This protein binds this small molecule.
Small molecule (SMILES): C[C@H](O)[C@H](N)[C@@H]1O[C@](O)(C(=O)O)C[C@H](O)[C@@H]1N

Binding-site contacts:
Ligand atom C5 contacts residue THR469 of chain 1.Q at 3.8 Å.
Ligand atom C1 contacts residue THR469 of chain 1.Q at 2.6 Å.
Ligand atom O4 contacts residue ASN444 of chain 1.Q at 4.2 Å.
Ligand atom O1B contacts residue THR469 of chain 1.Q at 3.2 Å (h-bond).
Ligand atom C3 contacts residue LYS467 of chain 1.Q at 4.2 Å.
Ligand atom C4 contacts residue THR469 of chain 1.Q at 2.9 Å.
Ligand atom O8 contacts residue THR469 of chain 1.Q at 4.3 Å.
Ligand atom O6 contacts residue ALA470 of chain 1.Q at 3.8 Å.
Ligand atom O4 contacts residue THR469 of chain 1.Q at 3.9 Å.
Ligand atom C5 contacts residue ASN444 of chain 1.Q at 4.2 Å.
Ligand atom C6 contacts residue THR469 of chain 1.Q at 3.7 Å.
Ligand atom O6 contacts residue THR469 of chain 1.Q at 2.6 Å (h-bond).
Ligand atom O1A contacts residue THR469 of chain 1.Q at 3.4 Å.
Ligand atom C3 contacts residue THR469 of chain 1.Q at 1.7 Å.
Ligand atom C2 contacts residue THR469 of chain 1.Q at 1.5 Å.
Ligand atom C4 contacts residue LYS467 of chain 1.Q at 3.7 Å.
Ligand atom C6 contacts residue ASN444 of chain 1.Q at 4.4 Å.
Ligand atom C4 contacts residue ASN444 of chain 1.Q at 3.8 Å.
Ligand atom O4 contacts residue LYS467 of chain 1.Q at 2.5 Å (salt-bridge).
Ligand atom C3 contacts residue ALA470 of chain 1.Q at 4.2 Å (hydrophobic).
Ligand atom C2 contacts residue ALA470 of chain 1.Q at 3.8 Å (hydrophobic).
Ligand atom N5 contacts residue THR469 of chain 1.Q at 4.3 Å.

Sequence of chain 1.Q:
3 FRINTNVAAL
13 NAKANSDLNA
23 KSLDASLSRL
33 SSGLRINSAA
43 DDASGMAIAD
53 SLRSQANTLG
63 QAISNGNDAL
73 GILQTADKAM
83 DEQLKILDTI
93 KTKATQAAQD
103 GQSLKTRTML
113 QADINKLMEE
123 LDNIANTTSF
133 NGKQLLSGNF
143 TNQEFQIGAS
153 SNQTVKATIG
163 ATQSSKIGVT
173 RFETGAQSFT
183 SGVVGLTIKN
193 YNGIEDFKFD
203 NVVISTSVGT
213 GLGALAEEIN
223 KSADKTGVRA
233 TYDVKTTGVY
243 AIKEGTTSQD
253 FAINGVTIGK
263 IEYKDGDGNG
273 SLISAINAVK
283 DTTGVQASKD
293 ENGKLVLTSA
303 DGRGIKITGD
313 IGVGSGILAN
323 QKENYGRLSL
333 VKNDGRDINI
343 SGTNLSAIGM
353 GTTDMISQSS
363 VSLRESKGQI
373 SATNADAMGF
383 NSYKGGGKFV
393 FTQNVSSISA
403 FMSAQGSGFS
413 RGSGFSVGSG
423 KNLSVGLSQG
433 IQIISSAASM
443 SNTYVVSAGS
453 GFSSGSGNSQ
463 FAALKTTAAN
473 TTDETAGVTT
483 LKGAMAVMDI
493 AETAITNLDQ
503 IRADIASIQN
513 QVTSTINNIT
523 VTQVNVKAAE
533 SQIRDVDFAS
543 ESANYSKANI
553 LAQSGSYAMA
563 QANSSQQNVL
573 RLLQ